Sequence of chain 1.C:
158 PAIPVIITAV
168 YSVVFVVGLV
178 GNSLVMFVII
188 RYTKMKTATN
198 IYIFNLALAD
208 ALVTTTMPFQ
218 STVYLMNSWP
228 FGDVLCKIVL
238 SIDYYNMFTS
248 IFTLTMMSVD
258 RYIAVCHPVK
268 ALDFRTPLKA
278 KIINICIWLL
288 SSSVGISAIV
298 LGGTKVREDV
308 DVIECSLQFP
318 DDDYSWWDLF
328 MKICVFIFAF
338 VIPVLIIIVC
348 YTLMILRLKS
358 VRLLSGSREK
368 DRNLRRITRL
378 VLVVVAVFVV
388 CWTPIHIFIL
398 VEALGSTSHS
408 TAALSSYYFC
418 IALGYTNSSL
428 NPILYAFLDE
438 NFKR

A small-molecule ligand and the protein it binds are described below.
Small molecule (SMILES): CC[C@H](C)[C@H](NC(=O)[C@H](CCCN=C(N)N)NC(=O)[C@H](CCCN=C(N)N)NC(=O)[C@H](CC(C)C)NC(=O)[C@H](Cc1ccccc1)NC(=O)CNC(=O)CNC(=O)[C@@H](N)Cc1ccc(O)cc1)C(=O)N[C@H](C=O)CCCN=C(N)N

Binding-site contacts:
Ligand atom NE contacts residue LEU314 of chain 1.C at 3.6 Å (h-bond).
Ligand atom CD2 contacts residue LYS329 of chain 1.C at 3.6 Å.
Ligand atom NE contacts residue PHE316 of chain 1.C at 3.3 Å (h-bond).
Ligand atom CG1 contacts residue HIS406 of chain 1.C at 3.6 Å.
Ligand atom NH1 contacts residue TYR321 of chain 1.C at 3.2 Å.
Ligand atom C contacts residue HIS406 of chain 1.C at 3.6 Å.
Ligand atom CA contacts residue TYR422 of chain 1.C at 3.6 Å (hydrophobic).
Ligand atom CD1 contacts residue LYS329 of chain 1.C at 3.7 Å.
Ligand atom N contacts residue TYR422 of chain 1.C at 3.7 Å.
Ligand atom O contacts residue TYR414 of chain 1.C at 2.9 Å (h-bond).
Ligand atom NE contacts residue TYR414 of chain 1.C at 3.3 Å.
Ligand atom OH contacts residue ILE396 of chain 1.C at 3.3 Å.
Ligand atom CZ contacts residue TYR321 of chain 1.C at 3.6 Å (hydrophobic).
Ligand atom O contacts residue TYR241 of chain 1.C at 3.4 Å (h-bond).
Ligand atom CE1 contacts residue GLN217 of chain 1.C at 3.2 Å.
Ligand atom NH2 contacts residue ASN224 of chain 1.C at 3.3 Å (h-bond).
Ligand atom CD1 contacts residue MET244 of chain 1.C at 3.4 Å (hydrophobic).
Ligand atom CA contacts residue ILE418 of chain 1.C at 3.6 Å (hydrophobic).
Ligand atom C contacts residue TYR414 of chain 1.C at 3.4 Å (hydrophobic).
Ligand atom CD2 contacts residue LEU237 of chain 1.C at 3.6 Å (hydrophobic).
Ligand atom O contacts residue ASP240 of chain 1.C at 3.5 Å (salt-bridge).
Ligand atom CA contacts residue TYR414 of chain 1.C at 3.3 Å (hydrophobic).
Ligand atom CD2 contacts residue TYR241 of chain 1.C at 3.6 Å (hydrophobic).
Ligand atom O contacts residue TYR422 of chain 1.C at 3.1 Å (h-bond).
Ligand atom NH2 contacts residue PHE316 of chain 1.C at 3.4 Å.
Ligand atom N contacts residue TYR241 of chain 1.C at 3.4 Å (h-bond).
Ligand atom N contacts residue TRP389 of chain 1.C at 3.2 Å.
Ligand atom CZ contacts residue GLN217 of chain 1.C at 3.4 Å.
Ligand atom CB contacts residue MET244 of chain 1.C at 3.5 Å (hydrophobic).
Ligand atom NH1 contacts residue LEU411 of chain 1.C at 3.4 Å.
Ligand atom N contacts residue TYR414 of chain 1.C at 2.8 Å (h-bond).
Ligand atom CD1 contacts residue HIS406 of chain 1.C at 3.6 Å.
Ligand atom NH1 contacts residue ASN224 of chain 1.C at 3.4 Å (h-bond).
Ligand atom OH contacts residue VAL332 of chain 1.C at 3.6 Å.
Ligand atom O contacts residue HIS406 of chain 1.C at 3.5 Å (h-bond).
Ligand atom NH2 contacts residue ASP325 of chain 1.C at 2.8 Å (salt-bridge).
Ligand atom NH1 contacts residue VAL309 of chain 1.C at 3.5 Å.
Ligand atom O contacts residue GLN217 of chain 1.C at 3.1 Å (h-bond).
Ligand atom NH2 contacts residue TYR321 of chain 1.C at 3.5 Å.
Ligand atom CG contacts residue CYS312 of chain 1.C at 3.5 Å (hydrophobic).